Binding-site contacts:
Ligand atom O3 contacts residue TRP289 of chain 1.B at 3.1 Å (h-bond).
Ligand atom CZ contacts residue GLU294 of chain 1.B at 3.6 Å.
Ligand atom CD contacts residue VAL269 of chain 1.B at 3.7 Å (hydrophobic).
Ligand atom O contacts residue GLN180 of chain 1.B at 3.4 Å (h-bond).
Ligand atom NE contacts residue GLU294 of chain 1.B at 2.7 Å (salt-bridge).
Ligand atom NH2 contacts residue TRP289 of chain 1.B at 3.3 Å (h-bond).
Ligand atom N1' contacts residue SER179 of chain 1.B at 3.6 Å (h-bond).
Ligand atom O2 contacts residue GLY288 of chain 1.B at 3.0 Å (h-bond).
Ligand atom O2 contacts residue HEM1 of chain 1.L at 3.5 Å.
Ligand atom CG contacts residue GLU294 of chain 1.B at 3.4 Å.
Ligand atom C' contacts residue ASN271 of chain 1.B at 3.6 Å.
Ligand atom O3 contacts residue HEM1 of chain 1.L at 3.5 Å.
Ligand atom O2 contacts residue SER287 of chain 1.B at 3.6 Å.
Ligand atom N1 contacts residue GOL1 of chain 1.O at 3.3 Å (h-bond).
Ligand atom O' contacts residue ASN271 of chain 1.B at 2.6 Å (h-bond).
Ligand atom C1 contacts residue HEM1 of chain 1.L at 3.7 Å.
Ligand atom C' contacts residue MTL1 of chain 1.K at 3.5 Å.
Ligand atom CG contacts residue HEM1 of chain 1.L at 3.5 Å.
Ligand atom CB' contacts residue HEM1 of chain 1.L at 3.3 Å.
Ligand atom O3 contacts residue PRO267 of chain 1.B at 3.5 Å.
Ligand atom C contacts residue GLN180 of chain 1.B at 3.7 Å.
Ligand atom N contacts residue GLN180 of chain 1.B at 2.8 Å (h-bond).
Ligand atom N1 contacts residue TYR408 of chain 1.B at 2.6 Å (h-bond).
Ligand atom N1 contacts residue HEM1 of chain 1.L at 3.2 Å (h-bond).
Ligand atom C1 contacts residue GOL1 of chain 1.O at 3.5 Å.
Ligand atom C contacts residue ARG183 of chain 1.B at 3.4 Å.
Ligand atom CA' contacts residue MTL1 of chain 1.K at 3.5 Å.
Ligand atom CA contacts residue GLN180 of chain 1.B at 3.6 Å.
Ligand atom O3 contacts residue GLY288 of chain 1.B at 3.2 Å (h-bond).
Ligand atom CA contacts residue HEM1 of chain 1.L at 3.3 Å.
Ligand atom CB contacts residue GLN180 of chain 1.B at 3.7 Å.
Ligand atom N1 contacts residue TRP380 of chain 1.B at 3.6 Å.
Ligand atom CD contacts residue GLU294 of chain 1.B at 3.7 Å.
Ligand atom CB contacts residue VAL269 of chain 1.B at 3.7 Å (hydrophobic).
Ligand atom O contacts residue ARG183 of chain 1.B at 2.4 Å (salt-bridge).
Ligand atom N1' contacts residue ASN271 of chain 1.B at 3.2 Å (h-bond).
Ligand atom NH2 contacts residue GLU294 of chain 1.B at 2.9 Å (salt-bridge).
Ligand atom NO contacts residue GLY288 of chain 1.B at 3.5 Å (h-bond).
Ligand atom O' contacts residue MTL1 of chain 1.K at 2.7 Å (h-bond).
Ligand atom NH2 contacts residue HEM1 of chain 1.L at 3.7 Å.

Sequence of chain 1.B:
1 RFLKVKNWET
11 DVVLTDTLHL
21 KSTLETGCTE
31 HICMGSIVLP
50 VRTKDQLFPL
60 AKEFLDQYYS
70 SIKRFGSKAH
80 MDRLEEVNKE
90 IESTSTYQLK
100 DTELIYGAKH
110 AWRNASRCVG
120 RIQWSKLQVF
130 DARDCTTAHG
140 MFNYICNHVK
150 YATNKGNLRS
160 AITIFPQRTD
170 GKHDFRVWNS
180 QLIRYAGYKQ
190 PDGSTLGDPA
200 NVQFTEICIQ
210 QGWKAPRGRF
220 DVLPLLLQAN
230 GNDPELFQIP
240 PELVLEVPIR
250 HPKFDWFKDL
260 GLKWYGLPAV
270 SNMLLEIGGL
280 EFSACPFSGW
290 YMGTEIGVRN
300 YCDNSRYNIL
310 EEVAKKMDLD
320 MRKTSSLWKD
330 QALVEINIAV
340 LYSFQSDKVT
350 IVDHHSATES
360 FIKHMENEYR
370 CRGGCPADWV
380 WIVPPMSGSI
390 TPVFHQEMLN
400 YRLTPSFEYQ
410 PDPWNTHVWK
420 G

A protein and the small-molecule ligand that binds it are described below.
Small molecule (SMILES): N=C(NCCC[C@H](N)C(=O)N[C@@H](CCN)C(N)=O)N[N+](=O)[O-]